Sequence of chain 1.C:
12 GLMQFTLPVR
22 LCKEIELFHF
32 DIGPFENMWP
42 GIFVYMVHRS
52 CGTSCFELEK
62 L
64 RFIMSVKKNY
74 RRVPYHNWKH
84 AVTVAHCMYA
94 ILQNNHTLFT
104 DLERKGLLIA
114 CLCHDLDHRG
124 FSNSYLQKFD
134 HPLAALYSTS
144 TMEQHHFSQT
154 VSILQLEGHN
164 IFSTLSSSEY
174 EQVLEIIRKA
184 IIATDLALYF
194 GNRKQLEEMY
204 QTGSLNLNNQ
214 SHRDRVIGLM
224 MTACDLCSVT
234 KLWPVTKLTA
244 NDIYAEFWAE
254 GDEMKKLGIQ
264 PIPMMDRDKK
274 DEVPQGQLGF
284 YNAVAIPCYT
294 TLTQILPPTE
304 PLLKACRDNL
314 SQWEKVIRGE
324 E

This protein binds this small molecule.
Small molecule (SMILES): O=C(Nc1ccn(CC(F)(F)F)n1)c1nc(C2CC2)ccc1Nc1cncnc1

Binding-site contacts:
Ligand atom C3 contacts residue PHE250 of chain 1.C at 3.9 Å (hydrophobic).
Ligand atom F25 contacts residue PHE283 of chain 1.C at 3.1 Å.
Ligand atom O18 contacts residue GLN280 of chain 1.C at 2.9 Å (h-bond).
Ligand atom C24 contacts residue THR242 of chain 1.C at 3.9 Å.
Ligand atom C5 contacts residue PHE283 of chain 1.C at 3.3 Å (hydrophobic).
Ligand atom N7 contacts residue PHE250 of chain 1.C at 3.9 Å.
Ligand atom F25 contacts residue GLY282 of chain 1.C at 3.4 Å.
Ligand atom C12 contacts residue MET267 of chain 1.C at 3.7 Å (hydrophobic).
Ligand atom N6 contacts residue MET267 of chain 1.C at 3.5 Å (h-bond).
Ligand atom C23 contacts residue TYR78 of chain 1.C at 3.8 Å (hydrophobic).
Ligand atom C24 contacts residue SER231 of chain 1.C at 3.8 Å.
Ligand atom C8 contacts residue TYR247 of chain 1.C at 3.7 Å (hydrophobic).
Ligand atom N4 contacts residue PHE283 of chain 1.C at 3.3 Å.
Ligand atom C24 contacts residue ALA243 of chain 1.C at 3.8 Å (hydrophobic).
Ligand atom O18 contacts residue PHE283 of chain 1.C at 3.7 Å.
Ligand atom N20 contacts residue THR242 of chain 1.C at 3.6 Å.
Ligand atom N15 contacts residue PHE283 of chain 1.C at 3.9 Å.
Ligand atom C1 contacts residue PHE283 of chain 1.C at 3.5 Å (hydrophobic).
Ligand atom C9 contacts residue PHE283 of chain 1.C at 3.7 Å (hydrophobic).
Ligand atom C8 contacts residue PHE283 of chain 1.C at 3.9 Å (hydrophobic).
Ligand atom C24 contacts residue THR239 of chain 1.C at 3.7 Å.
Ligand atom F25 contacts residue GLY279 of chain 1.C at 3.4 Å.
Ligand atom N19 contacts residue THR239 of chain 1.C at 3.8 Å.
Ligand atom C22 contacts residue VAL232 of chain 1.C at 3.8 Å (hydrophobic).
Ligand atom N19 contacts residue ALA243 of chain 1.C at 3.6 Å.
Ligand atom F27 contacts residue PHE283 of chain 1.C at 3.9 Å.
Ligand atom C8 contacts residue GLN280 of chain 1.C at 3.7 Å.
Ligand atom C5 contacts residue MET267 of chain 1.C at 3.5 Å (hydrophobic).
Ligand atom N20 contacts residue SER231 of chain 1.C at 3.3 Å.
Ligand atom C23 contacts residue LEU229 of chain 1.C at 3.8 Å (hydrophobic).
Ligand atom C28 contacts residue GLN280 of chain 1.C at 3.2 Å.
Ligand atom C21 contacts residue TYR78 of chain 1.C at 3.8 Å (hydrophobic).
Ligand atom C28 contacts residue VAL232 of chain 1.C at 3.7 Å (hydrophobic).
Ligand atom N2 contacts residue PHE283 of chain 1.C at 3.6 Å.
Ligand atom C16 contacts residue LEU189 of chain 1.C at 3.8 Å (hydrophobic).
Ligand atom N7 contacts residue PHE283 of chain 1.C at 3.2 Å.
Ligand atom C3 contacts residue PHE283 of chain 1.C at 3.6 Å (hydrophobic).
Ligand atom N4 contacts residue MET267 of chain 1.C at 3.4 Å.
Ligand atom C14 contacts residue MET267 of chain 1.C at 3.8 Å (hydrophobic).
Ligand atom C14 contacts residue GLY279 of chain 1.C at 3.6 Å.